This protein binds this small molecule.
Small molecule (SMILES): CC(=O)Nc1cccc(N(C(=O)c2ccc(Cl)cc2)[C@H](C(=O)NC2CCCCC2)C2CCCCC2)c1

Binding-site contacts:
Ligand atom C4 contacts residue MET126 of chain 1.A at 3.4 Å (hydrophobic).
Ligand atom C22 contacts residue LEU226 of chain 1.A at 3.7 Å (hydrophobic).
Ligand atom C4 contacts residue SER93 of chain 1.A at 3.5 Å.
Ligand atom C23 contacts residue THR223 of chain 1.A at 3.7 Å.
Ligand atom C23 contacts residue PHE45 of chain 1.A at 3.3 Å (hydrophobic).
Ligand atom C29 contacts residue ILE123 of chain 1.A at 3.7 Å (hydrophobic).
Ligand atom C22 contacts residue THR223 of chain 1.A at 3.5 Å.
Ligand atom CL8 contacts residue ILE113 of chain 1.A at 3.6 Å.
Ligand atom O32 contacts residue ALA52 of chain 1.A at 3.2 Å.
Ligand atom C17 contacts residue TRP230 of chain 1.A at 3.6 Å (hydrophobic).
Ligand atom C24 contacts residue PHE45 of chain 1.A at 3.7 Å (hydrophobic).
Ligand atom O36 contacts residue MET211 of chain 1.A at 3.5 Å.
Ligand atom C4 contacts residue TYR130 of chain 1.A at 3.7 Å (hydrophobic).
Ligand atom C16 contacts residue HIS208 of chain 1.A at 3.5 Å.
Ligand atom C35 contacts residue TYR122 of chain 1.A at 3.5 Å (hydrophobic).
Ligand atom O13 contacts residue HIS208 of chain 1.A at 2.7 Å (h-bond).
Ligand atom O32 contacts residue MET89 of chain 1.A at 3.6 Å (h-bond).
Ligand atom C31 contacts residue LEU48 of chain 1.A at 3.6 Å (hydrophobic).
Ligand atom CL8 contacts residue TYR130 of chain 1.A at 3.7 Å.
Ligand atom C34 contacts residue MET211 of chain 1.A at 3.6 Å (hydrophobic).
Ligand atom C12 contacts residue HIS208 of chain 1.A at 3.6 Å.
Ligand atom C23 contacts residue THR49 of chain 1.A at 3.4 Å.
Ligand atom C28 contacts residue MET126 of chain 1.A at 3.6 Å (hydrophobic).
Ligand atom O32 contacts residue LEU48 of chain 1.A at 3.6 Å.
Ligand atom C3 contacts residue MET89 of chain 1.A at 3.3 Å (hydrophobic).
Ligand atom N33 contacts residue MET211 of chain 1.A at 3.7 Å.
Ligand atom C1 contacts residue MET89 of chain 1.A at 3.6 Å (hydrophobic).
Ligand atom N14 contacts residue ALA52 of chain 1.A at 3.7 Å.
Ligand atom C3 contacts residue MET126 of chain 1.A at 3.6 Å (hydrophobic).
Ligand atom C30 contacts residue ILE118 of chain 1.A at 3.6 Å (hydrophobic).
Ligand atom C29 contacts residue MET126 of chain 1.A at 3.6 Å (hydrophobic).
Ligand atom C24 contacts residue LEU48 of chain 1.A at 3.6 Å (hydrophobic).
Ligand atom O36 contacts residue HIS208 of chain 1.A at 3.3 Å.
Ligand atom O36 contacts residue PHE90 of chain 1.A at 3.3 Å.
Ligand atom C24 contacts residue THR49 of chain 1.A at 3.4 Å.
Ligand atom C20 contacts residue MET89 of chain 1.A at 3.6 Å (hydrophobic).
Ligand atom C15 contacts residue HIS208 of chain 1.A at 3.7 Å.
Ligand atom C34 contacts residue PHE90 of chain 1.A at 3.5 Å (hydrophobic).
Ligand atom N33 contacts residue TYR122 of chain 1.A at 3.0 Å (h-bond).
Ligand atom C19 contacts residue HIS55 of chain 1.A at 3.6 Å.

Sequence of chain 1.A:
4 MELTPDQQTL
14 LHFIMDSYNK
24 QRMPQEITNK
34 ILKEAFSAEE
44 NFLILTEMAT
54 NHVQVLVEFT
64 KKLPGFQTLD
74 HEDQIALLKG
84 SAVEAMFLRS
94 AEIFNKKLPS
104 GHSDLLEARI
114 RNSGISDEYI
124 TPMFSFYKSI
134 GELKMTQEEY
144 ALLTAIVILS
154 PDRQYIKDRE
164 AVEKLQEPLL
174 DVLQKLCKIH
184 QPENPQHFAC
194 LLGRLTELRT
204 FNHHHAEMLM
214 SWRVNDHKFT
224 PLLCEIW